The protein below binds the small molecule below.
Small molecule (SMILES): NC(=O)C[C@H](N)C(=O)O

Sequence of chain 1.A:
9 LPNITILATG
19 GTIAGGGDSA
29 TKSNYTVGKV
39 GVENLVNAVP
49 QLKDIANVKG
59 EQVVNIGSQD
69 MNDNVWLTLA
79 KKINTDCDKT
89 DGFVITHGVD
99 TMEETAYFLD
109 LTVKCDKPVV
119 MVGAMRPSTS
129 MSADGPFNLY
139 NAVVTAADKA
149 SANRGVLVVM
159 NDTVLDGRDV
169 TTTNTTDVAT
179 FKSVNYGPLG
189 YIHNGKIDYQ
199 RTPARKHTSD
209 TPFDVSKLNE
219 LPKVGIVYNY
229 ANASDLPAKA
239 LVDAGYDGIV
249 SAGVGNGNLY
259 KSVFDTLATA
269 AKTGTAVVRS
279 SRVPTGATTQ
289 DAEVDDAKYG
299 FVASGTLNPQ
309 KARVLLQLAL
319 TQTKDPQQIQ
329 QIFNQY

Sequence of chain 1.C:
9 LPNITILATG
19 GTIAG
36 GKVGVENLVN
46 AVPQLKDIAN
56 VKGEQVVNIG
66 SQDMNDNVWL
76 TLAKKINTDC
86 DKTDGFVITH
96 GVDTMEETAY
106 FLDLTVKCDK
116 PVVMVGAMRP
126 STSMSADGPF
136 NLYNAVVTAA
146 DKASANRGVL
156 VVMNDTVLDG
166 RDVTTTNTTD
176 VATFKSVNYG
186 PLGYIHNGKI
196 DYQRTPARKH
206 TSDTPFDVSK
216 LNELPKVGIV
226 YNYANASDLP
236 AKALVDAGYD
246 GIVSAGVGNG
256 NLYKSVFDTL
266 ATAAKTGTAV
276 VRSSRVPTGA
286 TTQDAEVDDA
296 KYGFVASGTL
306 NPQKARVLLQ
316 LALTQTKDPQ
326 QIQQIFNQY

Binding-site contacts:
Ligand atom O contacts residue VAL97 of chain 1.A at 3.1 Å (h-bond).
Ligand atom OD1 contacts residue THR20 of chain 1.A at 3.0 Å (h-bond).
Ligand atom C contacts residue VAL97 of chain 1.A at 3.8 Å (hydrophobic).
Ligand atom OD1 contacts residue VAL97 of chain 1.A at 3.0 Å (h-bond).
Ligand atom OXT contacts residue SER66 of chain 1.A at 2.7 Å (h-bond).
Ligand atom N contacts residue GLN67 of chain 1.A at 2.9 Å (h-bond).
Ligand atom O contacts residue GLY96 of chain 1.A at 3.2 Å.
Ligand atom CA contacts residue ASP98 of chain 1.A at 3.7 Å.
Ligand atom CB contacts residue THR20 of chain 1.A at 3.1 Å.
Ligand atom ND2 contacts residue THR20 of chain 1.A at 3.0 Å (h-bond).
Ligand atom CA contacts residue THR20 of chain 1.A at 3.3 Å.
Ligand atom OXT contacts residue GLY96 of chain 1.A at 3.2 Å.
Ligand atom CG contacts residue THR20 of chain 1.A at 2.7 Å.
Ligand atom ND2 contacts residue TYR33 of chain 1.A at 3.9 Å.
Ligand atom ND2 contacts residue VAL97 of chain 1.A at 3.4 Å.
Ligand atom CG contacts residue ALA122 of chain 1.A at 3.7 Å (hydrophobic).
Ligand atom OD1 contacts residue GLY96 of chain 1.A at 3.3 Å.
Ligand atom CA contacts residue GLN67 of chain 1.A at 3.9 Å.
Ligand atom C contacts residue GLN67 of chain 1.A at 3.6 Å.
Ligand atom N contacts residue GLU291 of chain 1.C at 2.8 Å (salt-bridge).
Ligand atom OXT contacts residue GLY19 of chain 1.A at 3.4 Å.
Ligand atom C contacts residue GLY96 of chain 1.A at 3.4 Å.
Ligand atom CG contacts residue VAL97 of chain 1.A at 3.5 Å (hydrophobic).
Ligand atom OXT contacts residue GLY65 of chain 1.A at 3.4 Å.
Ligand atom CB contacts residue ASP98 of chain 1.A at 3.3 Å.
Ligand atom CA contacts residue GLU291 of chain 1.C at 3.5 Å.
Ligand atom N contacts residue ASN256 of chain 1.C at 3.5 Å (h-bond).
Ligand atom C contacts residue ASP98 of chain 1.A at 3.8 Å.
Ligand atom OD1 contacts residue ALA122 of chain 1.A at 3.6 Å.
Ligand atom C contacts residue SER66 of chain 1.A at 3.4 Å.
Ligand atom CB contacts residue GLU291 of chain 1.C at 3.7 Å.
Ligand atom OXT contacts residue GLN67 of chain 1.A at 3.6 Å (h-bond).
Ligand atom OXT contacts residue VAL35 of chain 1.A at 3.6 Å.
Ligand atom ND2 contacts residue ALA122 of chain 1.A at 2.9 Å (h-bond).
Ligand atom O contacts residue SER66 of chain 1.A at 2.4 Å (h-bond).
Ligand atom ND2 contacts residue MET123 of chain 1.A at 4.0 Å.
Ligand atom CA contacts residue VAL35 of chain 1.A at 3.9 Å (hydrophobic).
Ligand atom O contacts residue ASP98 of chain 1.A at 3.0 Å (salt-bridge).
Ligand atom N contacts residue ASP98 of chain 1.A at 2.8 Å (salt-bridge).
Ligand atom CB contacts residue TYR33 of chain 1.A at 3.8 Å (hydrophobic).